A protein and the small-molecule ligand that binds it are described below.
Small molecule (SMILES): CC(=O)N[C@@H]1[C@@H](O)[C@H](O)[C@@H](CO)O[C@H]1O

Binding-site contacts:
Ligand atom C7 contacts residue PRO14 of chain 1.N at 3.7 Å (hydrophobic).
Ligand atom O7 contacts residue ASN215 of chain 1.N at 3.9 Å.
Ligand atom O7 contacts residue LEU16 of chain 1.N at 4.2 Å.
Ligand atom C8 contacts residue ASN215 of chain 1.N at 4.4 Å.
Ligand atom N2 contacts residue ARG15 of chain 1.N at 4.3 Å.
Ligand atom O5 contacts residue ASN215 of chain 1.N at 2.3 Å (h-bond).
Ligand atom C1 contacts residue TYR13 of chain 1.N at 4.2 Å (hydrophobic).
Ligand atom C2 contacts residue ASN215 of chain 1.N at 2.5 Å.
Ligand atom C3 contacts residue ASN215 of chain 1.N at 3.9 Å.
Ligand atom C7 contacts residue ASN215 of chain 1.N at 3.5 Å.
Ligand atom C8 contacts residue PRO14 of chain 1.N at 3.5 Å (hydrophobic).
Ligand atom N2 contacts residue ASN215 of chain 1.N at 2.9 Å (h-bond).
Ligand atom C7 contacts residue LEU16 of chain 1.N at 4.5 Å (hydrophobic).
Ligand atom C5 contacts residue ASN215 of chain 1.N at 3.6 Å.
Ligand atom O6 contacts residue TYR13 of chain 1.N at 4.2 Å.
Ligand atom C8 contacts residue ARG15 of chain 1.N at 3.9 Å.
Ligand atom O5 contacts residue TYR13 of chain 1.N at 4.3 Å.
Ligand atom C3 contacts residue PRO14 of chain 1.N at 4.0 Å (hydrophobic).
Ligand atom C8 contacts residue LEU16 of chain 1.N at 4.1 Å (hydrophobic).
Ligand atom N2 contacts residue PRO14 of chain 1.N at 2.9 Å (h-bond).
Ligand atom C1 contacts residue PRO14 of chain 1.N at 3.9 Å (hydrophobic).
Ligand atom C5 contacts residue TYR13 of chain 1.N at 4.2 Å (hydrophobic).
Ligand atom C4 contacts residue ASN215 of chain 1.N at 4.2 Å.
Ligand atom C2 contacts residue PRO14 of chain 1.N at 3.8 Å (hydrophobic).
Ligand atom C1 contacts residue ASN215 of chain 1.N at 1.4 Å.

Sequence of chain 1.N:
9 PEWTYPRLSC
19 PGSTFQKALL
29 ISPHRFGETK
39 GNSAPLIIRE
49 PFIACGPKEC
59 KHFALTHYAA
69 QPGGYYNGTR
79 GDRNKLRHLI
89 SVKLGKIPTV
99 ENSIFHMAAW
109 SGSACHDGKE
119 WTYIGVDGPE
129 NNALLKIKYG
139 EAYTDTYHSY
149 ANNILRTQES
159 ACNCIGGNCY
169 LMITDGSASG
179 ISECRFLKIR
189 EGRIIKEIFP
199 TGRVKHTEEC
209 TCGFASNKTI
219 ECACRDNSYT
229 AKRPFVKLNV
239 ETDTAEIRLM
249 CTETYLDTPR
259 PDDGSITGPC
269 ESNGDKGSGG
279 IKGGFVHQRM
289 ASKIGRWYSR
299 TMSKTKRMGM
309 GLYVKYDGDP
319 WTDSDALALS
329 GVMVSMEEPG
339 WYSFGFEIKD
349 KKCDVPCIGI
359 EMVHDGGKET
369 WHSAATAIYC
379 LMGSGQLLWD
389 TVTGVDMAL